Sequence of chain 1.A:
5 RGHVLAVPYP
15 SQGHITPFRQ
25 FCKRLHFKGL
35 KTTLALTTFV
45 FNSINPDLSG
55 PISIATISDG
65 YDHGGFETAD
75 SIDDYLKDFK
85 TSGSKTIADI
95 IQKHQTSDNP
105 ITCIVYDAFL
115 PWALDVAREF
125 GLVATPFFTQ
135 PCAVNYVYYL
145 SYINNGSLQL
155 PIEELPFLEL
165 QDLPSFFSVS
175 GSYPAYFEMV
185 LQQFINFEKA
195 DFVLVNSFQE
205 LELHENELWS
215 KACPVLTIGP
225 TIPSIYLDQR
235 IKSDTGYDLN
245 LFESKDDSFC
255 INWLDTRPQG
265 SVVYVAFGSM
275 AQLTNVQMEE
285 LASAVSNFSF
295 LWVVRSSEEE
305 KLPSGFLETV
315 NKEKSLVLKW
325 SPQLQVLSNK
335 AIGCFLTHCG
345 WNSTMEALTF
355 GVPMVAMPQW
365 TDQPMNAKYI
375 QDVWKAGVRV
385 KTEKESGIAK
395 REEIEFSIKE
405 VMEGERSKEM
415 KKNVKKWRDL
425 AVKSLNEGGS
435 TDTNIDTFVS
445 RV

Binding-site contacts:
Ligand atom C5 contacts residue GLN134 of chain 1.A at 3.5 Å.
Ligand atom C5 contacts residue PHE113 of chain 1.A at 3.6 Å (hydrophobic).
Ligand atom C3 contacts residue TRP364 of chain 1.A at 3.9 Å (hydrophobic).
Ligand atom C1 contacts residue GLN134 of chain 1.A at 4.4 Å.
Ligand atom C2 contacts residue MET274 of chain 1.A at 4.1 Å (hydrophobic).
Ligand atom C2 contacts residue PHE113 of chain 1.A at 3.8 Å (hydrophobic).
Ligand atom C4 contacts residue THR365 of chain 1.A at 3.6 Å.
Ligand atom O2 contacts residue MET274 of chain 1.A at 3.4 Å.
Ligand atom O2' contacts residue SER15 of chain 1.A at 3.1 Å (h-bond).
Ligand atom O2 contacts residue TYR13 of chain 1.A at 3.9 Å.
Ligand atom C1' contacts residue HIS18 of chain 1.A at 3.4 Å.
Ligand atom C6 contacts residue THR365 of chain 1.A at 3.8 Å.
Ligand atom O1' contacts residue GLN134 of chain 1.A at 4.4 Å.
Ligand atom C1 contacts residue PHE113 of chain 1.A at 3.8 Å (hydrophobic).
Ligand atom O2 contacts residue PHE113 of chain 1.A at 4.4 Å.
Ligand atom O2' contacts residue UDP1 of chain 1.G at 4.3 Å.
Ligand atom C6 contacts residue PHE113 of chain 1.A at 3.8 Å (hydrophobic).
Ligand atom C4 contacts residue PHE113 of chain 1.A at 3.9 Å (hydrophobic).
Ligand atom O2' contacts residue MET274 of chain 1.A at 3.6 Å.
Ligand atom C3 contacts residue PHE113 of chain 1.A at 3.8 Å (hydrophobic).
Ligand atom O1' contacts residue HIS18 of chain 1.A at 3.6 Å (h-bond).
Ligand atom C3 contacts residue MET183 of chain 1.A at 3.8 Å (hydrophobic).
Ligand atom C6 contacts residue GLN134 of chain 1.A at 3.2 Å.
Ligand atom C5 contacts residue THR365 of chain 1.A at 2.9 Å.
Ligand atom O2' contacts residue HIS18 of chain 1.A at 3.4 Å.
Ligand atom C6 contacts residue HIS18 of chain 1.A at 4.3 Å.
Ligand atom C1' contacts residue MET274 of chain 1.A at 4.2 Å (hydrophobic).
Ligand atom C1 contacts residue HIS18 of chain 1.A at 4.0 Å.
Ligand atom C3 contacts residue TYR180 of chain 1.A at 4.3 Å (hydrophobic).
Ligand atom C4 contacts residue MET183 of chain 1.A at 4.0 Å (hydrophobic).
Ligand atom C2 contacts residue TRP364 of chain 1.A at 4.5 Å (hydrophobic).
Ligand atom O2 contacts residue BGC1 of chain 1.C at 3.8 Å.
Ligand atom C4 contacts residue TRP364 of chain 1.A at 4.2 Å (hydrophobic).
Ligand atom O1' contacts residue UDP1 of chain 1.G at 3.3 Å (h-bond).
Ligand atom C1' contacts residue SER15 of chain 1.A at 4.3 Å.
Ligand atom C1' contacts residue UDP1 of chain 1.G at 4.2 Å.
Ligand atom O2 contacts residue TYR180 of chain 1.A at 4.3 Å.

This protein binds this small molecule.
Small molecule (SMILES): O=C(O)c1ccccc1O